Sequence of chain 1.B:
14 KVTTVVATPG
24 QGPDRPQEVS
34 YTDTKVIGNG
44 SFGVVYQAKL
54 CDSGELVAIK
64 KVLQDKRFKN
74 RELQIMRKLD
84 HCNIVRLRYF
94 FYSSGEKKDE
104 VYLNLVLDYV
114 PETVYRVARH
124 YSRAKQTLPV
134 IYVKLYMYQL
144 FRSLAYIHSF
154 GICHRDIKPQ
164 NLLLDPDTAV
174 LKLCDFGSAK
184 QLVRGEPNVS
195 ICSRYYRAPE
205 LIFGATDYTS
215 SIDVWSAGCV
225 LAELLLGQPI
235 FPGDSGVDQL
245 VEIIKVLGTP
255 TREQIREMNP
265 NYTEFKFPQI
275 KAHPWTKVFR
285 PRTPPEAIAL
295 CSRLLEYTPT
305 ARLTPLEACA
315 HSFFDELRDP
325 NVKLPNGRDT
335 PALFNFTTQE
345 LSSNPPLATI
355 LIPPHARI

The small molecule below binds the protein below.
Small molecule (SMILES): O=c1[nH]ccc2oc(-c3ccncc3)cc12

Binding-site contacts:
Ligand atom C16 contacts residue VAL113 of chain 1.B at 3.3 Å (hydrophobic).
Ligand atom C4 contacts residue VAL48 of chain 1.B at 4.1 Å (hydrophobic).
Ligand atom C9 contacts residue LEU110 of chain 1.B at 4.2 Å (hydrophobic).
Ligand atom C2 contacts residue PHE45 of chain 1.B at 4.3 Å (hydrophobic).
Ligand atom N3 contacts residue LYS63 of chain 1.B at 4.2 Å.
Ligand atom C14 contacts residue ALA61 of chain 1.B at 3.5 Å (hydrophobic).
Ligand atom C13 contacts residue LEU110 of chain 1.B at 4.0 Å (hydrophobic).
Ligand atom C3 contacts residue VAL48 of chain 1.B at 3.6 Å (hydrophobic).
Ligand atom C16 contacts residue ALA61 of chain 1.B at 4.0 Å (hydrophobic).
Ligand atom C14 contacts residue LEU166 of chain 1.B at 3.6 Å (hydrophobic).
Ligand atom C5 contacts residue ASP178 of chain 1.B at 3.9 Å.
Ligand atom N15 contacts residue ALA61 of chain 1.B at 3.7 Å.
Ligand atom N3 contacts residue ASP178 of chain 1.B at 3.9 Å.
Ligand atom N3 contacts residue PHE45 of chain 1.B at 4.1 Å.
Ligand atom C14 contacts residue VAL88 of chain 1.B at 4.2 Å (hydrophobic).
Ligand atom C12 contacts residue LEU166 of chain 1.B at 4.1 Å (hydrophobic).
Ligand atom N3 contacts residue VAL48 of chain 1.B at 4.3 Å.
Ligand atom C11 contacts residue VAL48 of chain 1.B at 4.3 Å (hydrophobic).
Ligand atom O8 contacts residue LYS63 of chain 1.B at 3.0 Å (salt-bridge).
Ligand atom C1 contacts residue PHE45 of chain 1.B at 3.6 Å (hydrophobic).
Ligand atom C16 contacts residue TYR112 of chain 1.B at 3.8 Å (hydrophobic).
Ligand atom C16 contacts residue LEU166 of chain 1.B at 4.2 Å (hydrophobic).
Ligand atom N15 contacts residue TYR112 of chain 1.B at 3.5 Å.
Ligand atom N15 contacts residue LEU166 of chain 1.B at 4.0 Å.
Ligand atom N15 contacts residue ASP111 of chain 1.B at 3.6 Å.
Ligand atom C13 contacts residue LEU166 of chain 1.B at 3.6 Å (hydrophobic).
Ligand atom C13 contacts residue ALA61 of chain 1.B at 3.7 Å (hydrophobic).
Ligand atom C5 contacts residue LYS63 of chain 1.B at 3.9 Å.
Ligand atom O8 contacts residue ASP178 of chain 1.B at 3.3 Å.
Ligand atom C1 contacts residue VAL48 of chain 1.B at 3.9 Å (hydrophobic).
Ligand atom C14 contacts residue TYR112 of chain 1.B at 4.0 Å (hydrophobic).
Ligand atom O10 contacts residue VAL48 of chain 1.B at 4.0 Å.
Ligand atom N15 contacts residue VAL113 of chain 1.B at 2.9 Å (h-bond).
Ligand atom C2 contacts residue VAL48 of chain 1.B at 3.6 Å (hydrophobic).
Ligand atom C17 contacts residue LEU166 of chain 1.B at 4.0 Å (hydrophobic).
Ligand atom C17 contacts residue ALA61 of chain 1.B at 4.2 Å (hydrophobic).
Ligand atom C14 contacts residue ASP111 of chain 1.B at 3.2 Å.
Ligand atom C12 contacts residue ALA61 of chain 1.B at 4.0 Å (hydrophobic).
Ligand atom C9 contacts residue CYS177 of chain 1.B at 4.1 Å (hydrophobic).
Ligand atom C14 contacts residue VAL113 of chain 1.B at 3.8 Å (hydrophobic).